Sequence of chain 1.A:
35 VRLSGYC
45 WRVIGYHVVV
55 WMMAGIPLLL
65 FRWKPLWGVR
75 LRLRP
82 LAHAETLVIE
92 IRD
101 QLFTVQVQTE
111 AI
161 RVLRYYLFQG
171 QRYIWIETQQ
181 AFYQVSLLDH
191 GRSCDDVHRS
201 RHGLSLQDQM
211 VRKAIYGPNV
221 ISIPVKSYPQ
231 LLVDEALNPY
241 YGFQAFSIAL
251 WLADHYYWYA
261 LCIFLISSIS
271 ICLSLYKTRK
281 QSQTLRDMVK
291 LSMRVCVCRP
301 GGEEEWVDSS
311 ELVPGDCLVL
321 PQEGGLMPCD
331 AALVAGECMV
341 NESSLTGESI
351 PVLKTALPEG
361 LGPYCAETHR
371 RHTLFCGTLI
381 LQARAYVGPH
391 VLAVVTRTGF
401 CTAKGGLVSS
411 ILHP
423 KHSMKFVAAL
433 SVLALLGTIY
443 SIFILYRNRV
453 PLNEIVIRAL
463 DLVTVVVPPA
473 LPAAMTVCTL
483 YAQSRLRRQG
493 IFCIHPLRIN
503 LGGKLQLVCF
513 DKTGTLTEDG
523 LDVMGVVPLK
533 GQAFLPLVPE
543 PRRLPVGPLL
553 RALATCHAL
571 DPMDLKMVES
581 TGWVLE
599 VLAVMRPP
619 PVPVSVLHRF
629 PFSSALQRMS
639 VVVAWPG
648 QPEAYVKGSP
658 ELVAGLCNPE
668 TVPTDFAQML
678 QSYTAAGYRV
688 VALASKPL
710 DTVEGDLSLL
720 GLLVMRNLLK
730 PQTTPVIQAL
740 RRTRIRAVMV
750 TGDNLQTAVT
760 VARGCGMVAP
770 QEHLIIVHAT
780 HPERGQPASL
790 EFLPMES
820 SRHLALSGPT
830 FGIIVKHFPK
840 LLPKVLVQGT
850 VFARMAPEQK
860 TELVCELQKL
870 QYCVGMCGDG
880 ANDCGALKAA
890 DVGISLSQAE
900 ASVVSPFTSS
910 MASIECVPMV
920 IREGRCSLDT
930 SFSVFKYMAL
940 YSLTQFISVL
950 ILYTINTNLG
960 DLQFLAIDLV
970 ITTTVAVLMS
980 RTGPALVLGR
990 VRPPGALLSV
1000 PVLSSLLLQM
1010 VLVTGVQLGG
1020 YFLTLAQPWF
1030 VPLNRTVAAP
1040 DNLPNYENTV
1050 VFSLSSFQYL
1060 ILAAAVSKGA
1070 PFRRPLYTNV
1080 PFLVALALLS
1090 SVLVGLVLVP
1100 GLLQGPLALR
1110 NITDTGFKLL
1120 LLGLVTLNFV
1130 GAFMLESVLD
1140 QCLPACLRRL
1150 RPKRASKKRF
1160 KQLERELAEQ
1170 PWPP

A small-molecule ligand and the protein it binds are described below.
Small molecule (SMILES): CC(C)CCC[C@@H](C)[C@H]1CC[C@H]2[C@@H]3CC=C4C[C@@H](OC(=O)CCC(=O)O)CC[C@]4(C)[C@H]3CC[C@]12C

Binding-site contacts:
Ligand atom CBC contacts residue TYR228 of chain 1.A at 3.9 Å (hydrophobic).
Ligand atom CAB contacts residue SER267 of chain 1.A at 3.1 Å.
Ligand atom CAA contacts residue ILE248 of chain 1.A at 4.3 Å (hydrophobic).
Ligand atom CAO contacts residue ILE271 of chain 1.A at 4.2 Å (hydrophobic).
Ligand atom CAA contacts residue PHE264 of chain 1.A at 3.5 Å (hydrophobic).
Ligand atom CAB contacts residue ILE271 of chain 1.A at 4.4 Å (hydrophobic).
Ligand atom CAT contacts residue TYR228 of chain 1.A at 3.8 Å (hydrophobic).
Ligand atom CAL contacts residue TYR228 of chain 1.A at 4.0 Å (hydrophobic).
Ligand atom CAK contacts residue LEU232 of chain 1.A at 4.4 Å (hydrophobic).
Ligand atom CAQ contacts residue LEU232 of chain 1.A at 4.5 Å (hydrophobic).
Ligand atom OAF contacts residue TYR228 of chain 1.A at 3.8 Å.
Ligand atom CAR contacts residue TYR228 of chain 1.A at 3.6 Å (hydrophobic).
Ligand atom CAB contacts residue ILE248 of chain 1.A at 4.4 Å (hydrophobic).
Ligand atom OAF contacts residue SER227 of chain 1.A at 4.0 Å.
Ligand atom CAC contacts residue ILE271 of chain 1.A at 4.3 Å (hydrophobic).
Ligand atom CBG contacts residue LEU232 of chain 1.A at 4.1 Å (hydrophobic).
Ligand atom CAB contacts residue TYR241 of chain 1.A at 4.5 Å (hydrophobic).
Ligand atom CAN contacts residue ILE271 of chain 1.A at 4.2 Å (hydrophobic).
Ligand atom CAC contacts residue SER268 of chain 1.A at 4.0 Å.
Ligand atom CBA contacts residue ALA245 of chain 1.A at 4.3 Å (hydrophobic).